Sequence of chain 1.C:
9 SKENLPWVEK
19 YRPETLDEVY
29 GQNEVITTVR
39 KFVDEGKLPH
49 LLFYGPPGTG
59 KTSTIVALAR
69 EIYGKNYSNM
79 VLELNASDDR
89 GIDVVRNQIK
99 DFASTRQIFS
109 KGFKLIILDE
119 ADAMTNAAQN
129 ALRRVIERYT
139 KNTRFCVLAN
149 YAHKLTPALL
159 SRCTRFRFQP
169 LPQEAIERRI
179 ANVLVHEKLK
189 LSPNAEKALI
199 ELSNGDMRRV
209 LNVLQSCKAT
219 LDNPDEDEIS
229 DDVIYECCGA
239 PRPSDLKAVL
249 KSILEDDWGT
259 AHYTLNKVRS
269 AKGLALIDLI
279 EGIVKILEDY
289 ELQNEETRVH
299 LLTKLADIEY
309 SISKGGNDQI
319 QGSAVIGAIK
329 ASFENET

The small molecule below binds the protein below.
Small molecule (SMILES): Nc1ncnc2c1ncn2[C@@H]1O[C@H](COP(=O)(O)OP(=O)(O)OP(O)(O)=S)[C@@H](O)[C@H]1O

Binding-site contacts:
Ligand atom N1 contacts residue TYR28 of chain 1.C at 3.4 Å (h-bond).
Ligand atom O1B contacts residue LYS59 of chain 1.C at 3.1 Å (salt-bridge).
Ligand atom O2A contacts residue GLU158 of chain 1.D at 3.4 Å (salt-bridge).
Ligand atom S1G contacts residue ARG183 of chain 1.D at 2.6 Å (salt-bridge).
Ligand atom O2B contacts residue GLY58 of chain 1.C at 2.5 Å (h-bond).
Ligand atom O2B contacts residue GLY56 of chain 1.C at 3.3 Å.
Ligand atom N6 contacts residue VAL27 of chain 1.C at 3.6 Å.
Ligand atom N9 contacts residue MET205 of chain 1.C at 3.6 Å.
Ligand atom S1G contacts residue ARG206 of chain 1.C at 2.7 Å (salt-bridge).
Ligand atom C3' contacts residue SER61 of chain 1.C at 3.5 Å.
Ligand atom N7 contacts residue GLY58 of chain 1.C at 3.3 Å.
Ligand atom O3B contacts residue ARG206 of chain 1.C at 3.3 Å (salt-bridge).
Ligand atom O2' contacts residue TYR19 of chain 1.C at 3.2 Å (h-bond).
Ligand atom O2G contacts residue ARG183 of chain 1.D at 3.3 Å (salt-bridge).
Ligand atom O2' contacts residue VAL16 of chain 1.C at 3.1 Å (h-bond).
Ligand atom O1A contacts residue SER61 of chain 1.C at 3.0 Å (h-bond).
Ligand atom O2G contacts residue MG1 of chain 1.Q at 2.1 Å.
Ligand atom O3G contacts residue ASN148 of chain 1.C at 2.9 Å (h-bond).
Ligand atom O1A contacts residue GLY58 of chain 1.C at 3.3 Å.
Ligand atom O1A contacts residue LYS59 of chain 1.C at 3.6 Å (salt-bridge).
Ligand atom S1G contacts residue ARG154 of chain 1.D at 3.6 Å.
Ligand atom O3' contacts residue ARG20 of chain 1.C at 3.2 Å.
Ligand atom O1A contacts residue THR60 of chain 1.C at 3.6 Å (h-bond).
Ligand atom O2B contacts residue LYS59 of chain 1.C at 3.5 Å (salt-bridge).
Ligand atom C5' contacts residue ARG206 of chain 1.C at 3.3 Å.
Ligand atom O3G contacts residue LYS59 of chain 1.C at 2.9 Å (salt-bridge).
Ligand atom O1B contacts residue THR60 of chain 1.C at 3.2 Å (h-bond).
Ligand atom O2' contacts residue ARG20 of chain 1.C at 3.6 Å.
Ligand atom N6 contacts residue TYR28 of chain 1.C at 2.7 Å (h-bond).
Ligand atom O3A contacts residue ARG206 of chain 1.C at 3.6 Å.
Ligand atom O3B contacts residue GLY56 of chain 1.C at 2.9 Å (h-bond).
Ligand atom O2B contacts residue THR57 of chain 1.C at 2.7 Å (h-bond).
Ligand atom O3' contacts residue VAL16 of chain 1.C at 3.0 Å (h-bond).
Ligand atom S1G contacts residue PRO55 of chain 1.C at 3.6 Å.
Ligand atom O1B contacts residue MG1 of chain 1.Q at 3.5 Å.
Ligand atom PG contacts residue MG1 of chain 1.Q at 3.6 Å.
Ligand atom N7 contacts residue THR57 of chain 1.C at 3.3 Å (h-bond).
Ligand atom PG contacts residue ARG206 of chain 1.C at 3.6 Å.
Ligand atom O2A contacts residue ARG20 of chain 1.C at 2.7 Å (salt-bridge).
Ligand atom N1 contacts residue GLU26 of chain 1.C at 3.5 Å (salt-bridge).

Sequence of chain 1.D:
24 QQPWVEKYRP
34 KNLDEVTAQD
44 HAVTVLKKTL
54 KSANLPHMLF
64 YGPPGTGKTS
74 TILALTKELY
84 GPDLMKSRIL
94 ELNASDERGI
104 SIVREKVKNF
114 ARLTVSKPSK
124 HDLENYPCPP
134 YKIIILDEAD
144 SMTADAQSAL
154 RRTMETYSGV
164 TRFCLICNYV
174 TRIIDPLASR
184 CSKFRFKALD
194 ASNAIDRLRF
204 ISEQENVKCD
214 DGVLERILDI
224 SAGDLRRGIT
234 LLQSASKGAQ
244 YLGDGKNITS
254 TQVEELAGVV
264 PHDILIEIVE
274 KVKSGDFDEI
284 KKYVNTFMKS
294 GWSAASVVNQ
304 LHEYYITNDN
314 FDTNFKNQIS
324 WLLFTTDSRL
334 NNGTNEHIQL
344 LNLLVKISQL